The small molecule below binds the protein below.
Small molecule (SMILES): NCCOB(c1ccccc1)c1ccccc1

Binding-site contacts:
Ligand atom B01 contacts residue ARG469 of chain 3.A at 4.3 Å.
Ligand atom C06 contacts residue HIS425 of chain 3.A at 3.9 Å.
Ligand atom C12 contacts residue ALA598 of chain 3.A at 4.1 Å (hydrophobic).
Ligand atom C07 contacts residue HIS425 of chain 3.A at 3.3 Å.
Ligand atom C06 contacts residue PHE328 of chain 3.A at 3.8 Å (hydrophobic).
Ligand atom C02 contacts residue HIS425 of chain 3.A at 3.7 Å.
Ligand atom C11 contacts residue LEU420 of chain 3.A at 4.1 Å (hydrophobic).
Ligand atom C09 contacts residue GLY421 of chain 3.A at 3.0 Å.
Ligand atom C10 contacts residue GLY421 of chain 3.A at 3.0 Å.
Ligand atom O14 contacts residue HIS425 of chain 3.A at 3.4 Å.
Ligand atom C04 contacts residue LEU603 of chain 3.A at 3.5 Å (hydrophobic).
Ligand atom C12 contacts residue MET602 of chain 3.A at 3.8 Å (hydrophobic).
Ligand atom C11 contacts residue GLY421 of chain 3.A at 4.1 Å.
Ligand atom C07 contacts residue ARG469 of chain 3.A at 3.2 Å.
Ligand atom C11 contacts residue ALA598 of chain 3.A at 3.3 Å (hydrophobic).
Ligand atom C06 contacts residue ARG469 of chain 3.A at 3.9 Å.
Ligand atom B01 contacts residue HIS425 of chain 3.A at 4.0 Å.
Ligand atom C03 contacts residue THR599 of chain 3.A at 4.0 Å.
Ligand atom C07 contacts residue THR599 of chain 3.A at 3.7 Å.
Ligand atom N17 contacts residue GLU402 of chain 3.A at 2.9 Å (salt-bridge).
Ligand atom C04 contacts residue THR599 of chain 3.A at 3.9 Å.
Ligand atom C09 contacts residue THR599 of chain 3.A at 3.3 Å.
Ligand atom C06 contacts residue THR599 of chain 3.A at 3.6 Å.
Ligand atom C10 contacts residue ALA598 of chain 3.A at 3.6 Å (hydrophobic).
Ligand atom C11 contacts residue THR599 of chain 3.A at 3.9 Å.
Ligand atom C15 contacts residue GLU402 of chain 3.A at 4.1 Å.
Ligand atom C09 contacts residue GLY422 of chain 3.A at 3.9 Å.
Ligand atom C08 contacts residue GLY421 of chain 3.A at 4.2 Å.
Ligand atom N17 contacts residue MET602 of chain 3.A at 4.0 Å.
Ligand atom C02 contacts residue ARG469 of chain 3.A at 4.1 Å.
Ligand atom C15 contacts residue HIS425 of chain 3.A at 3.2 Å.
Ligand atom C05 contacts residue LEU331 of chain 3.A at 4.2 Å (hydrophobic).
Ligand atom C02 contacts residue THR599 of chain 3.A at 3.9 Å.
Ligand atom C10 contacts residue THR599 of chain 3.A at 3.4 Å.
Ligand atom C05 contacts residue PHE328 of chain 3.A at 4.3 Å (hydrophobic).
Ligand atom C16 contacts residue GLU402 of chain 3.A at 3.5 Å.
Ligand atom C16 contacts residue HIS425 of chain 3.A at 3.9 Å.
Ligand atom C13 contacts residue MET602 of chain 3.A at 3.8 Å (hydrophobic).
Ligand atom C05 contacts residue LEU603 of chain 3.A at 3.8 Å (hydrophobic).
Ligand atom C05 contacts residue THR599 of chain 3.A at 3.7 Å.

Sequence of chain 3.A:
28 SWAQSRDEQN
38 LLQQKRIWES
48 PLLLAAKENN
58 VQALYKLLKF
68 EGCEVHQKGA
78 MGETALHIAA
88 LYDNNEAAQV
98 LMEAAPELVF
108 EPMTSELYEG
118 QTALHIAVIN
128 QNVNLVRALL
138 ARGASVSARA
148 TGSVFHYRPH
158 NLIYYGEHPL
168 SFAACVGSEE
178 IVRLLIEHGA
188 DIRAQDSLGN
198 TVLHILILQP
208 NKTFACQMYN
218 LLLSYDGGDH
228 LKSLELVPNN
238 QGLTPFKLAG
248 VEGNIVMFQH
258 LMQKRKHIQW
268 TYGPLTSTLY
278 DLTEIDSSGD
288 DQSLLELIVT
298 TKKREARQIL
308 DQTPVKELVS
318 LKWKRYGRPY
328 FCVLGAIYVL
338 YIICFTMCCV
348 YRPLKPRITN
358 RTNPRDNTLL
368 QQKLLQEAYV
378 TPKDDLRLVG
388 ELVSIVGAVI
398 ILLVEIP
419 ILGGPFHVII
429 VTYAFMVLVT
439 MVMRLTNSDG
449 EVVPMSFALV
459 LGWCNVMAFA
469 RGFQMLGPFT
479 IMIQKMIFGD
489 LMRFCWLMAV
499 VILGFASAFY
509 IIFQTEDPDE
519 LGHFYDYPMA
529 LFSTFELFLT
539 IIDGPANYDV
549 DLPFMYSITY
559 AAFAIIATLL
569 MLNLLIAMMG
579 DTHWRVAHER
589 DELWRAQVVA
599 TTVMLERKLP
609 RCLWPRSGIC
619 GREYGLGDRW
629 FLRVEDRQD